This protein binds this small molecule.
Small molecule (SMILES): CC[C@H](CO)Nc1nc(NCc2ccc(O)cc2)c(N=O)c(NC(C)C)n1

Binding-site contacts:
Ligand atom O2 contacts residue GLU9 of chain 1.A at 2.5 Å (salt-bridge).
Ligand atom C5 contacts residue VAL19 of chain 1.A at 3.7 Å (hydrophobic).
Ligand atom O1 contacts residue ASP146 of chain 1.A at 3.7 Å.
Ligand atom O contacts residue PHE83 of chain 1.A at 3.7 Å.
Ligand atom C3 contacts residue ILE11 of chain 1.A at 3.9 Å (hydrophobic).
Ligand atom C13 contacts residue PHE83 of chain 1.A at 3.9 Å (hydrophobic).
Ligand atom C3 contacts residue LEU135 of chain 1.A at 3.7 Å (hydrophobic).
Ligand atom O1 contacts residue ASN133 of chain 1.A at 3.0 Å (h-bond).
Ligand atom C10 contacts residue GLU13 of chain 1.A at 3.6 Å.
Ligand atom N2 contacts residue LEU84 of chain 1.A at 3.4 Å (h-bond).
Ligand atom N contacts residue ILE11 of chain 1.A at 3.4 Å.
Ligand atom O1 contacts residue GLN132 of chain 1.A at 3.9 Å.
Ligand atom C14 contacts residue HIS85 of chain 1.A at 3.9 Å.
Ligand atom C6 contacts residue PHE81 of chain 1.A at 3.7 Å (hydrophobic).
Ligand atom O contacts residue LEU135 of chain 1.A at 3.6 Å.
Ligand atom N contacts residue LEU135 of chain 1.A at 3.8 Å.
Ligand atom C11 contacts residue LEU84 of chain 1.A at 3.5 Å (hydrophobic).
Ligand atom C contacts residue ILE11 of chain 1.A at 3.9 Å (hydrophobic).
Ligand atom C15 contacts residue GLU9 of chain 1.A at 3.6 Å.
Ligand atom O contacts residue LEU84 of chain 1.A at 3.3 Å (h-bond).
Ligand atom C13 contacts residue LEU84 of chain 1.A at 3.8 Å (hydrophobic).
Ligand atom O contacts residue GLU82 of chain 1.A at 3.4 Å (salt-bridge).
Ligand atom C12 contacts residue HIS85 of chain 1.A at 3.9 Å.
Ligand atom N5 contacts residue LEU84 of chain 1.A at 3.0 Å (h-bond).
Ligand atom N2 contacts residue PHE83 of chain 1.A at 4.0 Å.
Ligand atom O contacts residue ALA32 of chain 1.A at 3.8 Å.
Ligand atom C6 contacts residue VAL65 of chain 1.A at 3.8 Å (hydrophobic).
Ligand atom C11 contacts residue ASP87 of chain 1.A at 3.7 Å.
Ligand atom N4 contacts residue ILE11 of chain 1.A at 3.8 Å.
Ligand atom N3 contacts residue LEU135 of chain 1.A at 3.9 Å.
Ligand atom C17 contacts residue LYS90 of chain 1.A at 3.9 Å.
Ligand atom C14 contacts residue GLU9 of chain 1.A at 3.9 Å.
Ligand atom C1 contacts residue ILE11 of chain 1.A at 3.5 Å (hydrophobic).
Ligand atom C contacts residue LEU135 of chain 1.A at 3.9 Å (hydrophobic).
Ligand atom C2 contacts residue LEU135 of chain 1.A at 3.6 Å (hydrophobic).
Ligand atom C11 contacts residue GLN86 of chain 1.A at 3.7 Å.
Ligand atom N3 contacts residue ALA32 of chain 1.A at 3.6 Å.
Ligand atom C5 contacts residue PHE81 of chain 1.A at 3.8 Å (hydrophobic).
Ligand atom C16 contacts residue LYS90 of chain 1.A at 3.7 Å.
Ligand atom C13 contacts residue HIS85 of chain 1.A at 3.3 Å.

Sequence of chain 1.A:
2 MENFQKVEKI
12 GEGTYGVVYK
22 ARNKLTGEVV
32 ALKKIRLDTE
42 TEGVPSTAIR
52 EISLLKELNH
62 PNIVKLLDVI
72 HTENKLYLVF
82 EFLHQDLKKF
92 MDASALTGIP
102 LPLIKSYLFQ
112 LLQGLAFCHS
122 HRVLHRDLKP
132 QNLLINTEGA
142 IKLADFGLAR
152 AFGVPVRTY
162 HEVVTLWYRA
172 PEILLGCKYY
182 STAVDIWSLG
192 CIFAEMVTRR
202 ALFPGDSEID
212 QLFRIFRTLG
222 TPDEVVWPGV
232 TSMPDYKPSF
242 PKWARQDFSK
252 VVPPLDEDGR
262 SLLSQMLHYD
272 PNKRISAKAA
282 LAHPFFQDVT